Sequence of chain 3.B:
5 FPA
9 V

This small molecule binds to this protein.
Small molecule (SMILES): O=C(C1=C(O)C(=O)N(c2ccc(O)c(C(=O)O)c2)[C@@H]1c1ccc([N+2](=O)=O)cc1)c1ccccc1

Sequence of chain 3.A:
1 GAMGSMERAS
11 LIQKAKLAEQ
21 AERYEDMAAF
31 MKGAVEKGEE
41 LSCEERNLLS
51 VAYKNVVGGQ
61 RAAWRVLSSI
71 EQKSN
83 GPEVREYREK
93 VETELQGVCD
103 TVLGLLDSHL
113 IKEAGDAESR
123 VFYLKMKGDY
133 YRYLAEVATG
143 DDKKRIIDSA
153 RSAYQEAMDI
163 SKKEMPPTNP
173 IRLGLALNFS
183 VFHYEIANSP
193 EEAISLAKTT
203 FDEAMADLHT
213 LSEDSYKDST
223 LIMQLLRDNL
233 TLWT

Binding-site contacts:
Ligand atom C04 contacts residue ILE173 of chain 3.A at 3.6 Å (hydrophobic).
Ligand atom C08 contacts residue ASN47 of chain 3.A at 3.3 Å.
Ligand atom N26 contacts residue LYS127 of chain 3.A at 3.6 Å.
Ligand atom O03 contacts residue ARG46 of chain 3.A at 3.4 Å (salt-bridge).
Ligand atom O03 contacts residue ASN47 of chain 3.A at 3.1 Å (h-bond).
Ligand atom C12 contacts residue MG1 of chain 3.C at 3.3 Å.
Ligand atom O03 contacts residue CYS43 of chain 3.A at 3.5 Å (h-bond).
Ligand atom C33 contacts residue ILE173 of chain 3.A at 3.7 Å (hydrophobic).
Ligand atom C29 contacts residue ILE173 of chain 3.A at 3.7 Å (hydrophobic).
Ligand atom O03 contacts residue PHE124 of chain 3.A at 3.4 Å.
Ligand atom C20 contacts residue ASP220 of chain 3.A at 3.5 Å.
Ligand atom N07 contacts residue ASN47 of chain 3.A at 3.7 Å.
Ligand atom C19 contacts residue ASP220 of chain 3.A at 3.8 Å.
Ligand atom O01 contacts residue ARG46 of chain 3.A at 3.0 Å (salt-bridge).
Ligand atom O14 contacts residue MG1 of chain 3.C at 2.1 Å.
Ligand atom N07 contacts residue ASP220 of chain 3.A at 3.7 Å.
Ligand atom O28 contacts residue LYS127 of chain 3.A at 2.9 Å (salt-bridge).
Ligand atom C10 contacts residue MG1 of chain 3.C at 3.1 Å.
Ligand atom O01 contacts residue ILE173 of chain 3.A at 3.7 Å.
Ligand atom C23 contacts residue ASN47 of chain 3.A at 3.1 Å.
Ligand atom C24 contacts residue ILE173 of chain 3.A at 3.6 Å (hydrophobic).
Ligand atom C25 contacts residue ILE173 of chain 3.A at 3.4 Å (hydrophobic).
Ligand atom C21 contacts residue ASP220 of chain 3.A at 3.4 Å.
Ligand atom O27 contacts residue GLY176 of chain 3.A at 3.5 Å.
Ligand atom O27 contacts residue VAL9 of chain 3.B at 3.5 Å.
Ligand atom C13 contacts residue MG1 of chain 3.C at 3.0 Å.
Ligand atom C18 contacts residue LEU223 of chain 3.A at 3.7 Å (hydrophobic).
Ligand atom O34 contacts residue ILE173 of chain 3.A at 3.7 Å.
Ligand atom O34 contacts residue GLU120 of chain 3.A at 2.9 Å (salt-bridge).
Ligand atom C02 contacts residue ARG46 of chain 3.A at 3.5 Å.
Ligand atom C31 contacts residue ASP220 of chain 3.A at 3.4 Å.
Ligand atom O11 contacts residue MG1 of chain 3.C at 2.2 Å.
Ligand atom C05 contacts residue ASN47 of chain 3.A at 3.7 Å.
Ligand atom O09 contacts residue ASN47 of chain 3.A at 3.3 Å.
Ligand atom O01 contacts residue GLU120 of chain 3.A at 3.1 Å.
Ligand atom N26 contacts residue ILE173 of chain 3.A at 3.8 Å.
Ligand atom C02 contacts residue ILE173 of chain 3.A at 3.6 Å (hydrophobic).
Ligand atom C02 contacts residue CYS43 of chain 3.A at 3.5 Å (hydrophobic).
Ligand atom O27 contacts residue LYS127 of chain 3.A at 3.1 Å.
Ligand atom C10 contacts residue ASN47 of chain 3.A at 3.6 Å.